A protein and the small-molecule ligand that binds it are described below.
Small molecule (SMILES): CC(=O)N[C@@H]1[C@@H](O)[C@H](O)[C@@H](CO)O[C@H]1O

Sequence of chain 1.B:
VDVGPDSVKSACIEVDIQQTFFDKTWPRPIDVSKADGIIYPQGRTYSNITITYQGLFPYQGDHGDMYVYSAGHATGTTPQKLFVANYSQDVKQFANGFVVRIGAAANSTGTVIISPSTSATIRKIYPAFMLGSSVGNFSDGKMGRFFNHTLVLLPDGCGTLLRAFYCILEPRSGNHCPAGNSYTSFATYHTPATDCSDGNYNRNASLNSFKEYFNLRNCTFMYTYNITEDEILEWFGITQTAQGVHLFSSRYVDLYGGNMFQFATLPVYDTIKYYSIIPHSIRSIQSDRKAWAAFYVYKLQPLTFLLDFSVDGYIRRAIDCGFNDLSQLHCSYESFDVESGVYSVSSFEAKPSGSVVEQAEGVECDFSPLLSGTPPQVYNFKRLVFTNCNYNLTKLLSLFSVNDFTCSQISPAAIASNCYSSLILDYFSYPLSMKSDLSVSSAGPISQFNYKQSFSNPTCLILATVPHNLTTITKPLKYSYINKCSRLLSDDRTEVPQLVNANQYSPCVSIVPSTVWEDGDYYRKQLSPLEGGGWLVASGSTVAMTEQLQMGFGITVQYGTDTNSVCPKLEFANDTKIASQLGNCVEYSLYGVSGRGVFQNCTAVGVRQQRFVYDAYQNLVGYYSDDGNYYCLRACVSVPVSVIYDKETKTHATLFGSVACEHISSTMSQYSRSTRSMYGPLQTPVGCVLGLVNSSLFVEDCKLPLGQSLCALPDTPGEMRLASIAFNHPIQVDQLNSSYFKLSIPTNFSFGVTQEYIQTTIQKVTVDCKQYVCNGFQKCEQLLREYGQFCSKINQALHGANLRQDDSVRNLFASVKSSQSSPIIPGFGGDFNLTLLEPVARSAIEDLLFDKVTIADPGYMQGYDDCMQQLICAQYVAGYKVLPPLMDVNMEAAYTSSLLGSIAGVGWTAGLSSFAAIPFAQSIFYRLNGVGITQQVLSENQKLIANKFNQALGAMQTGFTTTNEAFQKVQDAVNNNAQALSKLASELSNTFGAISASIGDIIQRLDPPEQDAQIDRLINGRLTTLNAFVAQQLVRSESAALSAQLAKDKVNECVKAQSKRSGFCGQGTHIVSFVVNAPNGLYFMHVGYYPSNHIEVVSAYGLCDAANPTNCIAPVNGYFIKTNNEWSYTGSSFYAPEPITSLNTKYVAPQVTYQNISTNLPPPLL

Binding-site contacts:
Ligand atom N2 contacts residue ASN622 of chain 1.B at 2.9 Å (h-bond).
Ligand atom C5 contacts residue ASN622 of chain 1.B at 3.7 Å.
Ligand atom C8 contacts residue LEU603 of chain 1.B at 4.2 Å (hydrophobic).
Ligand atom C2 contacts residue ASN622 of chain 1.B at 2.4 Å.
Ligand atom C4 contacts residue ASN622 of chain 1.B at 4.2 Å.
Ligand atom C8 contacts residue ASN622 of chain 1.B at 4.4 Å.
Ligand atom C1 contacts residue ASN622 of chain 1.B at 1.4 Å.
Ligand atom C7 contacts residue ASN622 of chain 1.B at 3.2 Å.
Ligand atom O7 contacts residue ASN622 of chain 1.B at 3.1 Å (h-bond).
Ligand atom C8 contacts residue TYR652 of chain 1.B at 4.4 Å (hydrophobic).
Ligand atom O5 contacts residue ASN622 of chain 1.B at 2.4 Å (h-bond).
Ligand atom C3 contacts residue ASN622 of chain 1.B at 3.8 Å.